Sequence of chain 1.A:
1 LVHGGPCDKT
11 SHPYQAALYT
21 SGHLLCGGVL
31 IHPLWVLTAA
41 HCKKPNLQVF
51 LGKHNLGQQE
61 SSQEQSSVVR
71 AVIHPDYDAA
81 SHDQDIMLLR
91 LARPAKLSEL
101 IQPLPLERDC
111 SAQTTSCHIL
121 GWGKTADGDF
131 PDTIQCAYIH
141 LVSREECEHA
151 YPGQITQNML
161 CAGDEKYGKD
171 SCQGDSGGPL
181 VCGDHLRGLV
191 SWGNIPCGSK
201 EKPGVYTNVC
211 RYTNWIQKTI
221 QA

Binding-site contacts:
Ligand atom O31 contacts residue J3B1 of chain 1.E at 0.1 Å (h-bond).
Ligand atom C08 contacts residue J3B1 of chain 1.E at 0.1 Å.
Ligand atom C32 contacts residue J3B1 of chain 1.E at 0.1 Å.
Ligand atom N01 contacts residue ASP170 of chain 1.A at 3.1 Å (salt-bridge).
Ligand atom C10 contacts residue VAL190 of chain 1.A at 3.7 Å (hydrophobic).
Ligand atom C10 contacts residue J3B1 of chain 1.E at 0.1 Å.
Ligand atom C30 contacts residue J3B1 of chain 1.E at 0.1 Å.
Ligand atom O31 contacts residue GLY174 of chain 1.A at 2.7 Å (h-bond).
Ligand atom C19 contacts residue J3B1 of chain 1.E at 0.6 Å.
Ligand atom C30 contacts residue GLY174 of chain 1.A at 3.6 Å.
Ligand atom C17 contacts residue J3B1 of chain 1.E at 0.6 Å.
Ligand atom C30 contacts residue SER176 of chain 1.A at 3.2 Å.
Ligand atom N28 contacts residue LEU25 of chain 1.A at 3.6 Å (h-bond).
Ligand atom C07 contacts residue SER171 of chain 1.A at 3.6 Å.
Ligand atom C10 contacts residue SER176 of chain 1.A at 3.6 Å.
Ligand atom C07 contacts residue J3B1 of chain 1.E at 0.1 Å.
Ligand atom O31 contacts residue ASP175 of chain 1.A at 3.6 Å (salt-bridge).
Ligand atom C12 contacts residue J3B1 of chain 1.E at 0.1 Å.
Ligand atom C17 contacts residue SER176 of chain 1.A at 3.4 Å.
Ligand atom N01 contacts residue J3B1 of chain 1.E at 0.1 Å (h-bond).
Ligand atom O31 contacts residue SER176 of chain 1.A at 3.1 Å (h-bond).
Ligand atom C04 contacts residue GLY193 of chain 1.A at 3.7 Å.
Ligand atom N28 contacts residue J3B1 of chain 1.E at 0.2 Å (h-bond).
Ligand atom C34 contacts residue J3B1 of chain 1.E at 0.1 Å.
Ligand atom N01 contacts residue SER171 of chain 1.A at 3.2 Å (h-bond).
Ligand atom O16 contacts residue GLN173 of chain 1.A at 3.3 Å.
Ligand atom C04 contacts residue SER171 of chain 1.A at 3.1 Å.
Ligand atom N05 contacts residue ASP170 of chain 1.A at 3.2 Å (salt-bridge).
Ligand atom C25 contacts residue J3B1 of chain 1.E at 0.2 Å.
Ligand atom C04 contacts residue J3B1 of chain 1.E at 0.1 Å.
Ligand atom N05 contacts residue J3B1 of chain 1.E at 0.1 Å (h-bond).
Ligand atom N01 contacts residue ASN194 of chain 1.A at 3.0 Å (h-bond).
Ligand atom C22 contacts residue J3B1 of chain 1.E at 0.5 Å.
Ligand atom C08 contacts residue VAL190 of chain 1.A at 3.7 Å (hydrophobic).
Ligand atom N05 contacts residue SER171 of chain 1.A at 3.1 Å (h-bond).
Ligand atom N13 contacts residue SER176 of chain 1.A at 3.0 Å (h-bond).
Ligand atom N05 contacts residue TRP192 of chain 1.A at 3.6 Å.
Ligand atom N13 contacts residue J3B1 of chain 1.E at 0.2 Å (h-bond).
Ligand atom C15 contacts residue J3B1 of chain 1.E at 0.2 Å.
Ligand atom O16 contacts residue J3B1 of chain 1.E at 0.3 Å (h-bond).

The small molecule below binds the protein below.
Small molecule (SMILES): [H]/N=C(\N)c1ccc(NC(=O)[C@H]2CCCNC2=O)cc1